Binding-site contacts:
Ligand atom C8 contacts residue ASN86 of chain 1.A at 4.5 Å.
Ligand atom O7 contacts residue ASN86 of chain 1.A at 3.6 Å (h-bond).
Ligand atom C4 contacts residue ASN86 of chain 1.A at 4.2 Å.
Ligand atom C2 contacts residue ASN86 of chain 1.A at 2.4 Å.
Ligand atom C1 contacts residue ASN86 of chain 1.A at 1.4 Å.
Ligand atom O5 contacts residue ASN86 of chain 1.A at 2.4 Å (h-bond).
Ligand atom N2 contacts residue ASN86 of chain 1.A at 2.9 Å (h-bond).
Ligand atom C3 contacts residue ASN86 of chain 1.A at 3.8 Å.
Ligand atom C5 contacts residue ASN86 of chain 1.A at 3.7 Å.
Ligand atom C7 contacts residue ASN86 of chain 1.A at 3.4 Å.

The protein below binds the small molecule below.
Small molecule (SMILES): CC(=O)N[C@H]1[C@H](O[C@H]2[C@H](O)[C@@H](NC(C)=O)CO[C@@H]2CO)O[C@H](CO)[C@@H](O[C@@H]2O[C@H](CO)[C@@H](O)[C@H](O[C@H]3O[C@H](CO)[C@@H](O)[C@H](O)[C@@H]3O)[C@@H]2O)[C@@H]1O

Sequence of chain 1.A:
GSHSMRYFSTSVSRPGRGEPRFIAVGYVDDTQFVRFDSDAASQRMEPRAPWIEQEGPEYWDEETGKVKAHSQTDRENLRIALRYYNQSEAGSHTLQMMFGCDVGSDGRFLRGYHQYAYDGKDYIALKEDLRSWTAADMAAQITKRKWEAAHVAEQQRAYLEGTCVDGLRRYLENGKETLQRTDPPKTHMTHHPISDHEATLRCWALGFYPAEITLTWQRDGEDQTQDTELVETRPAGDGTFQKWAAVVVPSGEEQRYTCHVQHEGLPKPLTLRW